Sequence of chain 2.B:
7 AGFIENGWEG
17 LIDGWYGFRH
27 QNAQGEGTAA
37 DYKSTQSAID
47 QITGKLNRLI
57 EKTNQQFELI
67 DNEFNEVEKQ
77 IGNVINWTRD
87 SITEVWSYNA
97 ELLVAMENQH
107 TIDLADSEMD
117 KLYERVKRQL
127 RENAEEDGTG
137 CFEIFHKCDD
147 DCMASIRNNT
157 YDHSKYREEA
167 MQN

A small-molecule ligand and the protein it binds are described below.
Small molecule (SMILES): CC(=O)N[C@@H]1[C@@H](O)[C@H](O)[C@@H](CO)O[C@H]1O

Binding-site contacts:
Ligand atom C3 contacts residue GLU72 of chain 2.B at 4.3 Å.
Ligand atom C8 contacts residue GLY78 of chain 2.B at 3.6 Å.
Ligand atom C8 contacts residue ASN79 of chain 2.B at 3.0 Å.
Ligand atom C7 contacts residue ASN79 of chain 2.B at 3.9 Å.
Ligand atom O3 contacts residue GLU72 of chain 2.B at 3.7 Å.
Ligand atom C2 contacts residue ASN82 of chain 2.B at 2.2 Å.
Ligand atom N2 contacts residue ASN82 of chain 2.B at 2.7 Å (h-bond).
Ligand atom C3 contacts residue ASN82 of chain 2.B at 3.6 Å.
Ligand atom O5 contacts residue ASN82 of chain 2.B at 2.3 Å (h-bond).
Ligand atom O7 contacts residue ASN82 of chain 2.B at 4.4 Å.
Ligand atom N2 contacts residue GLY78 of chain 2.B at 4.4 Å.
Ligand atom O7 contacts residue ASN79 of chain 2.B at 4.4 Å.
Ligand atom C8 contacts residue ASN82 of chain 2.B at 4.3 Å.
Ligand atom C5 contacts residue ASN82 of chain 2.B at 3.6 Å.
Ligand atom C1 contacts residue ASN82 of chain 2.B at 1.4 Å.
Ligand atom C8 contacts residue LYS75 of chain 2.B at 3.7 Å.
Ligand atom C7 contacts residue GLU72 of chain 2.B at 3.4 Å.
Ligand atom N2 contacts residue GLU72 of chain 2.B at 3.9 Å.
Ligand atom C4 contacts residue ASN82 of chain 2.B at 4.1 Å.
Ligand atom C7 contacts residue ASN82 of chain 2.B at 3.7 Å.
Ligand atom O7 contacts residue GLU72 of chain 2.B at 3.1 Å (salt-bridge).
Ligand atom C8 contacts residue GLU72 of chain 2.B at 3.9 Å.